Binding-site contacts:
Ligand atom C5 contacts residue LYS558 of chain 1.B at 4.4 Å.
Ligand atom N2 contacts residue ASN282 of chain 1.C at 3.0 Å (h-bond).
Ligand atom C7 contacts residue ASN280 of chain 1.C at 3.9 Å.
Ligand atom C4 contacts residue ASN282 of chain 1.C at 4.1 Å.
Ligand atom O6 contacts residue LYS558 of chain 1.B at 3.4 Å.
Ligand atom C1 contacts residue ASN282 of chain 1.C at 1.4 Å.
Ligand atom C5 contacts residue ASN282 of chain 1.C at 3.7 Å.
Ligand atom C8 contacts residue ASN280 of chain 1.C at 3.8 Å.
Ligand atom C7 contacts residue ASN282 of chain 1.C at 3.5 Å.
Ligand atom O7 contacts residue ASN282 of chain 1.C at 3.6 Å (h-bond).
Ligand atom O7 contacts residue ASN280 of chain 1.C at 3.6 Å.
Ligand atom C3 contacts residue ASN282 of chain 1.C at 3.7 Å.
Ligand atom O5 contacts residue ASN282 of chain 1.C at 2.3 Å (h-bond).
Ligand atom C2 contacts residue ASN282 of chain 1.C at 2.4 Å.
Ligand atom O5 contacts residue LYS558 of chain 1.B at 3.7 Å.
Ligand atom C6 contacts residue LYS558 of chain 1.B at 3.8 Å.

Sequence of chain 1.C:
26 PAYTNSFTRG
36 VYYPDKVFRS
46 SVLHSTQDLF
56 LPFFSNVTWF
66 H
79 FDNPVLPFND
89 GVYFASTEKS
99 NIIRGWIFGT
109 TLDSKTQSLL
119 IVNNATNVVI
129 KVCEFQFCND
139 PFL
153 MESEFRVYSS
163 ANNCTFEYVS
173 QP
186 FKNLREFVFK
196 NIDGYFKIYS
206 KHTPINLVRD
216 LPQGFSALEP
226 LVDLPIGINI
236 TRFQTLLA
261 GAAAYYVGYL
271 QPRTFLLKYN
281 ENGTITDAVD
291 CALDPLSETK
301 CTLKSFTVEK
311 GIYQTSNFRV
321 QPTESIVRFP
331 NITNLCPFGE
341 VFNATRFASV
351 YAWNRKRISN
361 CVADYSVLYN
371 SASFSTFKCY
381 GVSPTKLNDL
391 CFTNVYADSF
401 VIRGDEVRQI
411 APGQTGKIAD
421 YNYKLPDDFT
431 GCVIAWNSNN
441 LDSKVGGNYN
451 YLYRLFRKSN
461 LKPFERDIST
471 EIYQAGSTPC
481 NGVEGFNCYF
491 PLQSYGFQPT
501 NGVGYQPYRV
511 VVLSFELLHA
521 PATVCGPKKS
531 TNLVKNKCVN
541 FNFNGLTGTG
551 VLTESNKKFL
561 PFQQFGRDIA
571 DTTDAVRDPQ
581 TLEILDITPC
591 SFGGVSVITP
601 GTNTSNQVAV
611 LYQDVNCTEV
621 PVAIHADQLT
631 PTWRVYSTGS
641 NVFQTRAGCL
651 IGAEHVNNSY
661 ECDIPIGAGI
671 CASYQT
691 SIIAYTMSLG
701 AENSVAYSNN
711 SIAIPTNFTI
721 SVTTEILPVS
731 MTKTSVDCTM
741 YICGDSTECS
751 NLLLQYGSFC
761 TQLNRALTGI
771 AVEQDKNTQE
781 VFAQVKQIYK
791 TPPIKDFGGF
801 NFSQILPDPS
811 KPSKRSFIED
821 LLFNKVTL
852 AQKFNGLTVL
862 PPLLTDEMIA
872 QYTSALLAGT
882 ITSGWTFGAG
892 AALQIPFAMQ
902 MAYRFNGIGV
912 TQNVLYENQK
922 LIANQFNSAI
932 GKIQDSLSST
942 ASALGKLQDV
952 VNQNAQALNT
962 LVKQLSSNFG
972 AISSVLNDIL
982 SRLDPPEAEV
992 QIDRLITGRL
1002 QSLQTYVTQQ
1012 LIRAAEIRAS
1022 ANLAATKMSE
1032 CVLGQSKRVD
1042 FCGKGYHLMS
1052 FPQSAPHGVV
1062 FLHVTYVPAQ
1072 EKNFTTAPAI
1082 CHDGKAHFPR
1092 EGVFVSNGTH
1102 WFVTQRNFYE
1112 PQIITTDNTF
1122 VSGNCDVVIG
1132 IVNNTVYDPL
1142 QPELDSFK

This small molecule binds to this protein.
Small molecule (SMILES): CC(=O)N[C@H]1[C@H](O[C@H]2[C@H](O)[C@@H](NC(C)=O)CO[C@@]2(CO)O[C@H]2[C@H](O)[C@@H](NC(C)=O)CO[C@@H]2CO)O[C@H](CO)[C@@H](O)[C@@H]1O

Sequence of chain 1.B:
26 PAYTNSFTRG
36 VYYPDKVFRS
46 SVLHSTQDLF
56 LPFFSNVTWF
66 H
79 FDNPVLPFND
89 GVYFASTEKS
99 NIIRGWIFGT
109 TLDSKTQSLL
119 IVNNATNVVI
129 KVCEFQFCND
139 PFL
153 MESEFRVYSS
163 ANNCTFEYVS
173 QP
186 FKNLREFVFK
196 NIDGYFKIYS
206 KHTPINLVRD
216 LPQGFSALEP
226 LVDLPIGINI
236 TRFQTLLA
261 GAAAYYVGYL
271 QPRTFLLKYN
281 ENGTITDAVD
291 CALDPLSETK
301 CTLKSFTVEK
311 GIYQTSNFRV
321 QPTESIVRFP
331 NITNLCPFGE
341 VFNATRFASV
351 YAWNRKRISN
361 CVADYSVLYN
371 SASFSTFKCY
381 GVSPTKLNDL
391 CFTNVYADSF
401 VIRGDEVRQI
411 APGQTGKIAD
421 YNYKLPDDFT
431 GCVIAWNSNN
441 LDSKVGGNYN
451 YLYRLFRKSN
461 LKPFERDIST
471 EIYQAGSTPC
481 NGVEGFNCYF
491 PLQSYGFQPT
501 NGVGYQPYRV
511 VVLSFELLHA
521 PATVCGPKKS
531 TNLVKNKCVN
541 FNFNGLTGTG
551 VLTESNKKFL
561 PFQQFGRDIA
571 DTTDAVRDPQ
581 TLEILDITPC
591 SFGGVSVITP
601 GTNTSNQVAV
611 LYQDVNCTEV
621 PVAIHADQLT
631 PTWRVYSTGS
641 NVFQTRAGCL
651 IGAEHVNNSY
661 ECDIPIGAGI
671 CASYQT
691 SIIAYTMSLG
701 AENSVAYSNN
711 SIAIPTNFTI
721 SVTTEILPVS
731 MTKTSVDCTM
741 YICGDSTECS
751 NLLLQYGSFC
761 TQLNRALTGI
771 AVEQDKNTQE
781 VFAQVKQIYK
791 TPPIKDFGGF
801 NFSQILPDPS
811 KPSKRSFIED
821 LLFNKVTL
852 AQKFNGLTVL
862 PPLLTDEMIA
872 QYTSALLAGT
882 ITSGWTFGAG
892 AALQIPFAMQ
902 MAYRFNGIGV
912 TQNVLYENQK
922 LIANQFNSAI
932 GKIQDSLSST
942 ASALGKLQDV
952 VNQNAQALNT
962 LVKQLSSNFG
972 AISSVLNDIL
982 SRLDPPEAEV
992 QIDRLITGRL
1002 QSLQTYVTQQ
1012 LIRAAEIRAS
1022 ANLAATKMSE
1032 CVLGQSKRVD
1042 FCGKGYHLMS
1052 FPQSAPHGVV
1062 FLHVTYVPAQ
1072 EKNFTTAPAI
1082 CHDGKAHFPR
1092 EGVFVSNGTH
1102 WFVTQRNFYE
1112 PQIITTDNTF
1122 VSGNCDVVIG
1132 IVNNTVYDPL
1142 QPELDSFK